Sequence of chain 1.A:
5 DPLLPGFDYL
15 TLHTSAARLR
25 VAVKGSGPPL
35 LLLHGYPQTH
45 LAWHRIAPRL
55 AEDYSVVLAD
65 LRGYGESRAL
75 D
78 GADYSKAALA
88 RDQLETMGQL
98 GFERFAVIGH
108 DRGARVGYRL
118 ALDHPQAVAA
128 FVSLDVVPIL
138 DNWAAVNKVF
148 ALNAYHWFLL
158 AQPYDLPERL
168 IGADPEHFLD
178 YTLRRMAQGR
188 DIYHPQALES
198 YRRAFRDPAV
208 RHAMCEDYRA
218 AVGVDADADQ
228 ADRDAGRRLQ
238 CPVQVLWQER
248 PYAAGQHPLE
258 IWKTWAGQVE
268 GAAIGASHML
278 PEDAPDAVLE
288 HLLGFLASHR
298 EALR

The small molecule below binds the protein below.
Small molecule (SMILES): O=C(O)CF

Binding-site contacts:
Ligand atom C contacts residue ARG181 of chain 1.A at 3.5 Å.
Ligand atom C contacts residue ASP177 of chain 1.A at 4.1 Å.
Ligand atom F contacts residue LEU180 of chain 1.A at 4.1 Å.
Ligand atom CH3 contacts residue LEU195 of chain 1.A at 3.9 Å (hydrophobic).
Ligand atom CH3 contacts residue ASP177 of chain 1.A at 3.6 Å.
Ligand atom O contacts residue ARG181 of chain 1.A at 3.8 Å.
Ligand atom F contacts residue LEU195 of chain 1.A at 3.8 Å.
Ligand atom F contacts residue TYR190 of chain 1.A at 3.3 Å.
Ligand atom OXT contacts residue ARG181 of chain 1.A at 2.9 Å (salt-bridge).
Ligand atom F contacts residue ARG181 of chain 1.A at 4.4 Å.
Ligand atom CH3 contacts residue ARG181 of chain 1.A at 4.0 Å.
Ligand atom OXT contacts residue ASP177 of chain 1.A at 3.3 Å.
Ligand atom CH3 contacts residue LEU180 of chain 1.A at 4.2 Å (hydrophobic).